Sequence of chain 2.B:
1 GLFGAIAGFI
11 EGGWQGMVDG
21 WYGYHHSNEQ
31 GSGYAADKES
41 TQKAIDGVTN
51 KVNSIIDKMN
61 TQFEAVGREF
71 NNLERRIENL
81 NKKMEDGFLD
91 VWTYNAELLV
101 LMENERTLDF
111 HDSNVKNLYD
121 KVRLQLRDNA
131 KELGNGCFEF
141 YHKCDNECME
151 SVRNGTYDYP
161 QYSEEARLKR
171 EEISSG

A small-molecule ligand and the protein it binds are described below.
Small molecule (SMILES): CC(=O)N[C@@H]1[C@@H](O)[C@H](O)[C@@H](CO)O[C@H]1O

Binding-site contacts:
Ligand atom C5 contacts residue THR156 of chain 2.B at 4.3 Å.
Ligand atom C3 contacts residue ASN154 of chain 2.B at 3.8 Å.
Ligand atom O5 contacts residue SER151 of chain 2.B at 3.9 Å.
Ligand atom C1 contacts residue ASN154 of chain 2.B at 1.4 Å.
Ligand atom N2 contacts residue THR156 of chain 2.B at 4.4 Å.
Ligand atom C5 contacts residue ASN154 of chain 2.B at 3.6 Å.
Ligand atom O5 contacts residue GLU150 of chain 2.B at 3.5 Å.
Ligand atom C7 contacts residue ASN154 of chain 2.B at 3.4 Å.
Ligand atom O7 contacts residue ASN154 of chain 2.B at 3.3 Å (h-bond).
Ligand atom O6 contacts residue GLU147 of chain 2.B at 2.8 Å (salt-bridge).
Ligand atom C6 contacts residue SER151 of chain 2.B at 4.2 Å.
Ligand atom C4 contacts residue ASN154 of chain 2.B at 4.2 Å.
Ligand atom C1 contacts residue SER151 of chain 2.B at 4.5 Å.
Ligand atom O5 contacts residue ASN154 of chain 2.B at 2.3 Å (h-bond).
Ligand atom C1 contacts residue THR156 of chain 2.B at 3.5 Å.
Ligand atom C2 contacts residue ASN154 of chain 2.B at 2.5 Å.
Ligand atom N2 contacts residue ASN154 of chain 2.B at 3.1 Å (h-bond).
Ligand atom C5 contacts residue GLU150 of chain 2.B at 4.4 Å.
Ligand atom C2 contacts residue THR156 of chain 2.B at 4.5 Å.
Ligand atom C8 contacts residue THR156 of chain 2.B at 4.5 Å.
Ligand atom C1 contacts residue GLU150 of chain 2.B at 4.3 Å.
Ligand atom O5 contacts residue THR156 of chain 2.B at 3.9 Å.
Ligand atom C5 contacts residue SER151 of chain 2.B at 4.5 Å.
Ligand atom C6 contacts residue GLU150 of chain 2.B at 3.8 Å.
Ligand atom C6 contacts residue GLU147 of chain 2.B at 3.5 Å.
Ligand atom O6 contacts residue SER151 of chain 2.B at 4.1 Å.